The small molecule below binds the protein below.
Small molecule (SMILES): C[n+]1ccc(Cl)c(CNC(=O)[C@@H]2CCCN2C(=O)[C@H](N)Cc2ccccc2)c1

Sequence of chain 1.B:
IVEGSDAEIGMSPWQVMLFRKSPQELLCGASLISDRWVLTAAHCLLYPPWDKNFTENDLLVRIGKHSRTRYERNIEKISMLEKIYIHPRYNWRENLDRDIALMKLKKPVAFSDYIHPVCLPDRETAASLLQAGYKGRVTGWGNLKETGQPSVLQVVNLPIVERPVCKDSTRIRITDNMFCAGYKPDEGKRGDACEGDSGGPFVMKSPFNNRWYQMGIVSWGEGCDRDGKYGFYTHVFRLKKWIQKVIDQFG

Binding-site contacts:
Ligand atom C12 contacts residue GOL1 of chain 1.G at 3.5 Å.
Ligand atom C6 contacts residue TYR47 of chain 1.B at 3.8 Å (hydrophobic).
Ligand atom C2 contacts residue GLY228 of chain 1.B at 3.9 Å.
Ligand atom N24 contacts residue SER205 of chain 1.B at 3.5 Å (h-bond).
Ligand atom CL28 contacts residue TRP227 of chain 1.B at 3.8 Å.
Ligand atom C14 contacts residue LEU96 of chain 1.B at 3.8 Å (hydrophobic).
Ligand atom C9 contacts residue TRP227 of chain 1.B at 3.6 Å (hydrophobic).
Ligand atom C3 contacts residue GLY228 of chain 1.B at 3.7 Å.
Ligand atom C18 contacts residue CYS231 of chain 1.B at 3.9 Å (hydrophobic).
Ligand atom N24 contacts residue SER226 of chain 1.B at 3.1 Å (h-bond).
Ligand atom C14 contacts residue HIS43 of chain 1.B at 3.5 Å.
Ligand atom O26 contacts residue GLY228 of chain 1.B at 2.9 Å (h-bond).
Ligand atom C19 contacts residue GLY228 of chain 1.B at 3.5 Å.
Ligand atom C19 contacts residue GLY230 of chain 1.B at 3.0 Å.
Ligand atom C12 contacts residue SER205 of chain 1.B at 3.0 Å.
Ligand atom N25 contacts residue GLY230 of chain 1.B at 3.8 Å.
Ligand atom C20 contacts residue GLY228 of chain 1.B at 3.5 Å.
Ligand atom C20 contacts residue ALA200 of chain 1.B at 3.9 Å (hydrophobic).
Ligand atom C4 contacts residue TRP227 of chain 1.B at 3.7 Å (hydrophobic).
Ligand atom C21 contacts residue GLY228 of chain 1.B at 3.7 Å.
Ligand atom CL28 contacts residue VAL225 of chain 1.B at 3.2 Å.
Ligand atom CL28 contacts residue SER226 of chain 1.B at 3.9 Å.
Ligand atom O27 contacts residue GOL1 of chain 1.G at 3.6 Å.
Ligand atom C15 contacts residue TYR47 of chain 1.B at 3.6 Å (hydrophobic).
Ligand atom O27 contacts residue TRP50 of chain 1.B at 3.8 Å.
Ligand atom C11 contacts residue SER226 of chain 1.B at 3.9 Å.
Ligand atom N24 contacts residue TRP227 of chain 1.B at 3.8 Å.
Ligand atom C19 contacts residue CYS231 of chain 1.B at 3.8 Å (hydrophobic).
Ligand atom O26 contacts residue TRP227 of chain 1.B at 3.2 Å.
Ligand atom N24 contacts residue HIS43 of chain 1.B at 3.8 Å.
Ligand atom C9 contacts residue ILE179 of chain 1.B at 3.6 Å (hydrophobic).
Ligand atom C18 contacts residue GLY230 of chain 1.B at 3.7 Å.
Ligand atom C10 contacts residue LEU96 of chain 1.B at 3.9 Å (hydrophobic).
Ligand atom N22 contacts residue GLY228 of chain 1.B at 3.0 Å (h-bond).
Ligand atom C18 contacts residue GLY228 of chain 1.B at 3.8 Å.
Ligand atom C10 contacts residue TRP227 of chain 1.B at 3.9 Å (hydrophobic).
Ligand atom N25 contacts residue GLY228 of chain 1.B at 3.5 Å (h-bond).
Ligand atom C7 contacts residue GLU94 of chain 1.B at 3.4 Å.
Ligand atom C4 contacts residue GLY228 of chain 1.B at 3.7 Å.
Ligand atom C10 contacts residue SER226 of chain 1.B at 3.7 Å.